This protein binds this small molecule.
Small molecule (SMILES): CC(=O)N[C@H]1[C@H](O[C@H]2[C@H](O)[C@@H](NC(C)=O)CO[C@@H]2CO)O[C@H](CO)[C@@H](O)[C@@H]1O

Binding-site contacts:
Ligand atom C1 contacts residue ASN317 of chain 1.G at 1.5 Å.
Ligand atom C4 contacts residue ASN317 of chain 1.G at 4.4 Å.
Ligand atom O5 contacts residue TRP372 of chain 1.G at 3.8 Å.
Ligand atom C1 contacts residue TRP372 of chain 1.G at 4.0 Å (hydrophobic).
Ligand atom C5 contacts residue GLU376 of chain 1.G at 3.3 Å.
Ligand atom O5 contacts residue ASN317 of chain 1.G at 2.5 Å (h-bond).
Ligand atom O6 contacts residue GLU376 of chain 1.G at 4.5 Å.
Ligand atom C6 contacts residue ASN317 of chain 1.G at 4.3 Å.
Ligand atom O7 contacts residue SER377 of chain 1.G at 3.7 Å.
Ligand atom O6 contacts residue SER378 of chain 1.G at 3.6 Å.
Ligand atom O6 contacts residue ASN317 of chain 1.G at 4.3 Å.
Ligand atom C7 contacts residue SER377 of chain 1.G at 3.8 Å.
Ligand atom C6 contacts residue GLU376 of chain 1.G at 3.1 Å.
Ligand atom C2 contacts residue ASN317 of chain 1.G at 2.5 Å.
Ligand atom C3 contacts residue ASN317 of chain 1.G at 3.9 Å.
Ligand atom C6 contacts residue TRP372 of chain 1.G at 4.3 Å (hydrophobic).
Ligand atom O7 contacts residue ARG313 of chain 1.G at 4.4 Å.
Ligand atom O6 contacts residue SER377 of chain 1.G at 3.0 Å (h-bond).
Ligand atom C8 contacts residue ARG313 of chain 1.G at 3.5 Å.
Ligand atom N2 contacts residue ASN317 of chain 1.G at 2.9 Å (h-bond).
Ligand atom O7 contacts residue ASN317 of chain 1.G at 4.0 Å.
Ligand atom O4 contacts residue GLU376 of chain 1.G at 4.3 Å.
Ligand atom C7 contacts residue ASN317 of chain 1.G at 3.6 Å.
Ligand atom C5 contacts residue TRP372 of chain 1.G at 4.5 Å (hydrophobic).
Ligand atom C5 contacts residue ASN317 of chain 1.G at 3.9 Å.
Ligand atom C8 contacts residue SER377 of chain 1.G at 3.5 Å.
Ligand atom C6 contacts residue SER377 of chain 1.G at 3.6 Å.
Ligand atom C8 contacts residue SER378 of chain 1.G at 3.4 Å.
Ligand atom O5 contacts residue GLU376 of chain 1.G at 4.2 Å.

Sequence of chain 1.G:
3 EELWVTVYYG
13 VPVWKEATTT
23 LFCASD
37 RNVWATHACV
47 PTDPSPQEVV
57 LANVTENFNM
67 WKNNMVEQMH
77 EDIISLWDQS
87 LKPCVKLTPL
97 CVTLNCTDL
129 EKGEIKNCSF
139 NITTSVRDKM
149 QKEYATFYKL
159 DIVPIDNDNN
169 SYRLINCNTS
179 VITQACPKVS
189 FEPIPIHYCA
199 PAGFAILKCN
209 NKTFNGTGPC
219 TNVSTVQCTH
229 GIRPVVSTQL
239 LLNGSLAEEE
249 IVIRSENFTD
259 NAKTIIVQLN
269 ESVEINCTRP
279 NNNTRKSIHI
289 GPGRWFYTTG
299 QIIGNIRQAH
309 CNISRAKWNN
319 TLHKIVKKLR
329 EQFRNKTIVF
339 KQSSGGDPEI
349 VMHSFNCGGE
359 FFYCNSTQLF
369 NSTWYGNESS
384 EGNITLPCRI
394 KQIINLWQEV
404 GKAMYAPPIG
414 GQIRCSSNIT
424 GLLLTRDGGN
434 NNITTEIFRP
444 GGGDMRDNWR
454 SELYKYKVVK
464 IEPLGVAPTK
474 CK